A protein and the small-molecule ligand that binds it are described below.
Small molecule (SMILES): CC(C)C[C@H](NC(=O)CN)C(=O)N[C@H](C(=O)N[C@H](C(=O)NCC(=O)N[C@@H](CO)C(=O)N[C@@H](CC(C)C)C(=O)N[C@@H](CCCN=C(N)N)C(=O)NCC=O)C(C)C)[C@@H](C)O

Sequence of chain 42.C:
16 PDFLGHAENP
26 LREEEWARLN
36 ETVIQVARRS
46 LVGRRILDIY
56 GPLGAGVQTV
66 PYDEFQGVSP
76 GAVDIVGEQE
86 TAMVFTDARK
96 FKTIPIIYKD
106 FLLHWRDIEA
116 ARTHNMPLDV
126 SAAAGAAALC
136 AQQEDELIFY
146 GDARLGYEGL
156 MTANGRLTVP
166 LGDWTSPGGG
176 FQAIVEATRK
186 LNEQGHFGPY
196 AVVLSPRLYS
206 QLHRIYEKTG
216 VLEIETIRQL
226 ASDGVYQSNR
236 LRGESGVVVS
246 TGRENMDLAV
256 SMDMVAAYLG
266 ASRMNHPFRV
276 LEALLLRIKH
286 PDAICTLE

Binding-site contacts:
Ligand atom O contacts residue ILE54 of chain 42.C at 3.4 Å.
Ligand atom CD1 contacts residue PRO57 of chain 42.C at 3.6 Å (hydrophobic).
Ligand atom CD contacts residue ASP53 of chain 42.C at 3.3 Å.
Ligand atom N contacts residue ASP258 of chain 42.C at 3.2 Å (salt-bridge).
Ligand atom O contacts residue ARG43 of chain 42.C at 2.9 Å (salt-bridge).
Ligand atom CB contacts residue ASP258 of chain 42.C at 3.7 Å.
Ligand atom N contacts residue ARG49 of chain 42.C at 3.7 Å.
Ligand atom NH1 contacts residue ILE51 of chain 42.C at 3.5 Å (h-bond).
Ligand atom CZ contacts residue ASP228 of chain 42.C at 3.2 Å.
Ligand atom O contacts residue ARG49 of chain 42.C at 3.0 Å (salt-bridge).
Ligand atom CB contacts residue ARG49 of chain 42.C at 3.6 Å.
Ligand atom NH2 contacts residue ASP228 of chain 42.C at 2.5 Å (salt-bridge).
Ligand atom NH1 contacts residue THR246 of chain 42.C at 3.5 Å.
Ligand atom O contacts residue ARG43 of chain 42.C at 3.3 Å (salt-bridge).
Ligand atom CD2 contacts residue ARG43 of chain 42.C at 3.7 Å.
Ligand atom OG1 contacts residue MET259 of chain 42.C at 2.6 Å (h-bond).
Ligand atom CB contacts residue ARG49 of chain 42.C at 3.7 Å.
Ligand atom C contacts residue ILE54 of chain 42.C at 3.7 Å (hydrophobic).
Ligand atom N contacts residue ASP258 of chain 42.C at 3.7 Å.
Ligand atom C contacts residue ARG49 of chain 42.C at 3.5 Å.
Ligand atom NH1 contacts residue ARG50 of chain 42.C at 3.7 Å.
Ligand atom NH2 contacts residue THR246 of chain 42.C at 2.8 Å (h-bond).
Ligand atom CA contacts residue ASP258 of chain 42.C at 3.3 Å.
Ligand atom CA contacts residue ILE54 of chain 42.C at 3.7 Å (hydrophobic).
Ligand atom C contacts residue ASP258 of chain 42.C at 3.7 Å.
Ligand atom CG2 contacts residue MET259 of chain 42.C at 3.7 Å (hydrophobic).
Ligand atom CB contacts residue ILE39 of chain 42.C at 3.7 Å (hydrophobic).
Ligand atom N contacts residue ARG49 of chain 42.C at 3.5 Å (salt-bridge).
Ligand atom C contacts residue ILE39 of chain 42.C at 3.6 Å (hydrophobic).
Ligand atom NE contacts residue ASP53 of chain 42.C at 3.6 Å (salt-bridge).
Ligand atom OG1 contacts residue ASP258 of chain 42.C at 3.5 Å.
Ligand atom CA contacts residue ARG49 of chain 42.C at 3.7 Å.
Ligand atom O contacts residue ILE39 of chain 42.C at 3.5 Å.
Ligand atom NH1 contacts residue ASP228 of chain 42.C at 3.2 Å (salt-bridge).
Ligand atom O contacts residue ARG50 of chain 42.C at 3.7 Å.
Ligand atom CG2 contacts residue ALA42 of chain 42.C at 3.7 Å (hydrophobic).
Ligand atom N contacts residue ASP258 of chain 42.C at 2.9 Å (salt-bridge).
Ligand atom CB contacts residue MET259 of chain 42.C at 3.5 Å (hydrophobic).
Ligand atom N contacts residue ASP258 of chain 42.C at 3.3 Å (salt-bridge).
Ligand atom N contacts residue ARG49 of chain 42.C at 3.5 Å (salt-bridge).